Sequence of chain 3.E:
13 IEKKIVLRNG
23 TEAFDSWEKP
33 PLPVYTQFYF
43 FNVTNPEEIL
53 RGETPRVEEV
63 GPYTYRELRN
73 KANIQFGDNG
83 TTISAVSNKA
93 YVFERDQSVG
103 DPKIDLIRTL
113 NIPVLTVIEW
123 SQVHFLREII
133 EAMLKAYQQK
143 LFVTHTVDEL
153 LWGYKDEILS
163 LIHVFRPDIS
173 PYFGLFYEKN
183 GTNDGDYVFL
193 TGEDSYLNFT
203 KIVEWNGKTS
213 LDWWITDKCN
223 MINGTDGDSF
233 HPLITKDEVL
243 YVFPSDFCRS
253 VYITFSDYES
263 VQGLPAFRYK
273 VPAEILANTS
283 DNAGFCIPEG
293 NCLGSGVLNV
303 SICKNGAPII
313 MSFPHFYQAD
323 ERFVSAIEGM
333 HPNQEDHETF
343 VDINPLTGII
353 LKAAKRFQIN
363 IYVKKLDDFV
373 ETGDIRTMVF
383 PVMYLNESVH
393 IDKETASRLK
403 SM

A protein and the small-molecule ligand that binds it are described below.
Small molecule (SMILES): CC(=O)N[C@H]1[C@H](O[C@H]2[C@H](O)[C@@H](NC(C)=O)CO[C@@H]2CO)O[C@H](CO)[C@@H](O[C@@H]2O[C@H](CO)[C@@H](O)[C@H](O)[C@@H]2O)[C@@H]1O

Binding-site contacts:
Ligand atom C4 contacts residue MET223 of chain 3.E at 4.0 Å (hydrophobic).
Ligand atom C4 contacts residue LYS220 of chain 3.E at 3.4 Å.
Ligand atom C8 contacts residue ARG251 of chain 3.E at 3.5 Å.
Ligand atom C5 contacts residue LYS220 of chain 3.E at 4.0 Å.
Ligand atom O7 contacts residue LYS220 of chain 3.E at 4.0 Å.
Ligand atom O5 contacts residue LYS220 of chain 3.E at 3.4 Å.
Ligand atom C3 contacts residue MET223 of chain 3.E at 3.7 Å (hydrophobic).
Ligand atom O4 contacts residue MET223 of chain 3.E at 3.7 Å.
Ligand atom C1 contacts residue LYS220 of chain 3.E at 4.2 Å.
Ligand atom C1 contacts residue ASN225 of chain 3.E at 1.4 Å.
Ligand atom O6 contacts residue TYR243 of chain 3.E at 4.0 Å.
Ligand atom O6 contacts residue ASP283 of chain 3.E at 3.8 Å.
Ligand atom C2 contacts residue ASN225 of chain 3.E at 2.5 Å.
Ligand atom C6 contacts residue LYS220 of chain 3.E at 4.0 Å.
Ligand atom C3 contacts residue LYS220 of chain 3.E at 4.1 Å.
Ligand atom C3 contacts residue ASN225 of chain 3.E at 3.8 Å.
Ligand atom C2 contacts residue ASP283 of chain 3.E at 3.8 Å.
Ligand atom C5 contacts residue ASN225 of chain 3.E at 3.6 Å.
Ligand atom C7 contacts residue ARG251 of chain 3.E at 4.0 Å.
Ligand atom O7 contacts residue ASN225 of chain 3.E at 2.9 Å (h-bond).
Ligand atom O7 contacts residue SER252 of chain 3.E at 2.9 Å (h-bond).
Ligand atom N2 contacts residue MET223 of chain 3.E at 3.8 Å.
Ligand atom O7 contacts residue ARG251 of chain 3.E at 4.3 Å.
Ligand atom O3 contacts residue LYS220 of chain 3.E at 3.8 Å.
Ligand atom N2 contacts residue LYS220 of chain 3.E at 4.1 Å.
Ligand atom C6 contacts residue ASP283 of chain 3.E at 3.8 Å.
Ligand atom C7 contacts residue ASN225 of chain 3.E at 3.1 Å.
Ligand atom C8 contacts residue MET223 of chain 3.E at 3.3 Å (hydrophobic).
Ligand atom C7 contacts residue MET223 of chain 3.E at 3.6 Å (hydrophobic).
Ligand atom O3 contacts residue ASP283 of chain 3.E at 4.3 Å.
Ligand atom O4 contacts residue LYS220 of chain 3.E at 4.2 Å.
Ligand atom N2 contacts residue ASN225 of chain 3.E at 3.0 Å (h-bond).
Ligand atom C1 contacts residue LYS220 of chain 3.E at 4.0 Å.
Ligand atom C5 contacts residue MET223 of chain 3.E at 4.0 Å (hydrophobic).
Ligand atom C4 contacts residue ASN225 of chain 3.E at 4.2 Å.
Ligand atom C2 contacts residue LYS220 of chain 3.E at 3.8 Å.
Ligand atom C7 contacts residue SER252 of chain 3.E at 3.5 Å.
Ligand atom C8 contacts residue SER252 of chain 3.E at 3.4 Å.
Ligand atom O5 contacts residue ASN225 of chain 3.E at 2.3 Å (h-bond).
Ligand atom O7 contacts residue MET223 of chain 3.E at 3.5 Å.